The small molecule below binds the protein below.
Small molecule (SMILES): OC[C@H]1O[C@H](O[C@H]2[C@@H](O)[C@@H](CO)O[C@@H](O[C@H]3[C@H](O)[C@@H](O)[C@H](O)O[C@@H]3CO)[C@@H]2O)[C@H](O)[C@@H](O)[C@H]1O

Binding-site contacts:
Ligand atom C3 contacts residue THR104 of chain 1.P at 4.1 Å.
Ligand atom C5 contacts residue GLN53 of chain 1.P at 3.9 Å.
Ligand atom C5 contacts residue GLN53 of chain 1.P at 3.7 Å.
Ligand atom O5 contacts residue TYR36 of chain 1.P at 3.5 Å.
Ligand atom O6 contacts residue PRO51 of chain 1.P at 3.3 Å.
Ligand atom O2 contacts residue GLN53 of chain 1.P at 2.7 Å (h-bond).
Ligand atom O4 contacts residue THR104 of chain 1.P at 3.4 Å (h-bond).
Ligand atom O4 contacts residue TYR36 of chain 1.P at 3.1 Å (h-bond).
Ligand atom C5 contacts residue HIS50 of chain 1.P at 4.0 Å.
Ligand atom C3 contacts residue ASN107 of chain 1.P at 3.9 Å.
Ligand atom C4 contacts residue THR104 of chain 1.P at 3.4 Å.
Ligand atom C2 contacts residue CA1 of chain 1.YB at 3.9 Å.
Ligand atom C4 contacts residue TYR36 of chain 1.P at 4.1 Å (hydrophobic).
Ligand atom O6 contacts residue HIS50 of chain 1.P at 4.1 Å.
Ligand atom C3 contacts residue CA1 of chain 1.YB at 3.4 Å.
Ligand atom O6 contacts residue GLN53 of chain 1.P at 2.6 Å (h-bond).
Ligand atom C2 contacts residue GLN53 of chain 1.P at 3.3 Å.
Ligand atom C6 contacts residue VAL101 of chain 1.P at 3.9 Å (hydrophobic).
Ligand atom O3 contacts residue ASN107 of chain 1.P at 3.0 Å (h-bond).
Ligand atom O4 contacts residue GLN53 of chain 1.P at 3.0 Å (h-bond).
Ligand atom O4 contacts residue ASP100 of chain 1.P at 2.7 Å (salt-bridge).
Ligand atom C3 contacts residue TYR36 of chain 1.P at 3.8 Å (hydrophobic).
Ligand atom O2 contacts residue HIS50 of chain 1.P at 3.0 Å.
Ligand atom C2 contacts residue ASN107 of chain 1.P at 3.7 Å.
Ligand atom C1 contacts residue TYR36 of chain 1.P at 3.9 Å (hydrophobic).
Ligand atom O3 contacts residue TYR36 of chain 1.P at 3.5 Å (h-bond).
Ligand atom C6 contacts residue HIS50 of chain 1.P at 3.6 Å.
Ligand atom C4 contacts residue GLN53 of chain 1.P at 3.8 Å.
Ligand atom C4 contacts residue ASP100 of chain 1.P at 3.6 Å.
Ligand atom O2 contacts residue TYR36 of chain 1.P at 3.9 Å.
Ligand atom O5 contacts residue HIS50 of chain 1.P at 3.2 Å (h-bond).
Ligand atom O4 contacts residue CA1 of chain 1.YB at 2.5 Å.
Ligand atom C2 contacts residue TYR36 of chain 1.P at 3.4 Å (hydrophobic).
Ligand atom C6 contacts residue GLN53 of chain 1.P at 3.5 Å.
Ligand atom O6 contacts residue HIS50 of chain 1.P at 2.8 Å (h-bond).
Ligand atom O2 contacts residue ASN107 of chain 1.P at 3.0 Å (h-bond).
Ligand atom O3 contacts residue CA1 of chain 1.YB at 2.5 Å.
Ligand atom C6 contacts residue ASP100 of chain 1.P at 3.6 Å.
Ligand atom C4 contacts residue CA1 of chain 1.YB at 3.4 Å.
Ligand atom O3 contacts residue THR104 of chain 1.P at 3.3 Å (h-bond).

Sequence of chain 1.P:
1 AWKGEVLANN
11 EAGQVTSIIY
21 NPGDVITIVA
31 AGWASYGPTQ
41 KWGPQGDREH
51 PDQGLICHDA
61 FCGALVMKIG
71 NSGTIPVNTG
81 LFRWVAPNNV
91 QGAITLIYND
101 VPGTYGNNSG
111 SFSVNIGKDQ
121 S